A protein and the small-molecule ligand that binds it are described below.
Small molecule (SMILES): Cc1cc(N)nc(C[C@H]2CNC[C@@H]2NCCNCCc2cccc(F)c2)c1

Sequence of chain 1.B:
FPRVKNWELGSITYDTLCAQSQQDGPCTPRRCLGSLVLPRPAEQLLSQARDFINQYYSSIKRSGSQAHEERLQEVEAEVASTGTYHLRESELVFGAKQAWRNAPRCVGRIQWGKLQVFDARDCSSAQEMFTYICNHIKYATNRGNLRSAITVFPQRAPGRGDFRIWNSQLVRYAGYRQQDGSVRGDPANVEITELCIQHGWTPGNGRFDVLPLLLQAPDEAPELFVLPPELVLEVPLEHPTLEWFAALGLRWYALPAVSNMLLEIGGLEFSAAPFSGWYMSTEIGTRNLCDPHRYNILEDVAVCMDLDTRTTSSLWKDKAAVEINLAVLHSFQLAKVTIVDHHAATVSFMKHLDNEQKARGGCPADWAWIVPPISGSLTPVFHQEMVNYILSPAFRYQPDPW

Sequence of chain 1.A:
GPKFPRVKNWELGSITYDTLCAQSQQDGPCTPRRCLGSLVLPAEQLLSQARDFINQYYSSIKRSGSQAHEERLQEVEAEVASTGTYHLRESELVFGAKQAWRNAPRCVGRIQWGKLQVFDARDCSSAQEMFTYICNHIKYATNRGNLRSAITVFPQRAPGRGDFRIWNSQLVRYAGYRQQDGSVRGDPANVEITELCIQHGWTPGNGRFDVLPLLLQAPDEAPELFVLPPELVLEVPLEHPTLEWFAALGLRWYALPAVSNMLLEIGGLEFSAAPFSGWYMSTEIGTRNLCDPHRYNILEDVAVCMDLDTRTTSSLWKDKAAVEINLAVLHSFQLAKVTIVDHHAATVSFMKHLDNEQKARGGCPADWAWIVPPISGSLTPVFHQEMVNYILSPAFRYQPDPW

Binding-site contacts:
Ligand atom N61 contacts residue TRP320 of chain 1.B at 2.7 Å (h-bond).
Ligand atom C2' contacts residue HEM1 of chain 1.J at 3.3 Å.
Ligand atom C51 contacts residue HEM1 of chain 1.J at 3.4 Å.
Ligand atom C4' contacts residue VAL300 of chain 1.B at 3.9 Å (hydrophobic).
Ligand atom C14 contacts residue TRP38 of chain 1.A at 3.8 Å (hydrophobic).
Ligand atom N61 contacts residue HEM1 of chain 1.J at 3.6 Å.
Ligand atom C21 contacts residue HEM1 of chain 1.J at 3.7 Å.
Ligand atom N61 contacts residue TYR321 of chain 1.B at 3.5 Å.
Ligand atom C71 contacts residue GLU325 of chain 1.B at 3.5 Å.
Ligand atom C81 contacts residue GLY319 of chain 1.B at 3.6 Å.
Ligand atom C61 contacts residue PRO298 of chain 1.B at 3.7 Å (hydrophobic).
Ligand atom C13 contacts residue TRP38 of chain 1.A at 3.6 Å (hydrophobic).
Ligand atom C4' contacts residue GLU325 of chain 1.B at 3.9 Å.
Ligand atom C3 contacts residue TYR439 of chain 1.B at 3.5 Å (hydrophobic).
Ligand atom C51 contacts residue PRO298 of chain 1.B at 3.6 Å (hydrophobic).
Ligand atom C15 contacts residue LEU69 of chain 1.B at 3.7 Å (hydrophobic).
Ligand atom C61 contacts residue GLU325 of chain 1.B at 3.5 Å.
Ligand atom C71 contacts residue HEM1 of chain 1.J at 3.6 Å.
Ligand atom C51 contacts residue TRP320 of chain 1.B at 3.9 Å (hydrophobic).
Ligand atom C41 contacts residue HEM1 of chain 1.J at 3.8 Å.
Ligand atom C16 contacts residue LEU69 of chain 1.B at 3.7 Å (hydrophobic).
Ligand atom N2 contacts residue HEM1 of chain 1.J at 3.5 Å (h-bond).
Ligand atom C3 contacts residue HEM1 of chain 1.J at 3.6 Å.
Ligand atom C3' contacts residue HEM1 of chain 1.J at 3.3 Å.
Ligand atom N61 contacts residue PRO298 of chain 1.B at 3.6 Å.
Ligand atom C81 contacts residue PHE317 of chain 1.B at 3.7 Å (hydrophobic).
Ligand atom C4 contacts residue TYR439 of chain 1.B at 3.8 Å (hydrophobic).
Ligand atom N61 contacts residue GLU325 of chain 1.B at 2.8 Å (salt-bridge).
Ligand atom N11 contacts residue GLU325 of chain 1.B at 2.7 Å (salt-bridge).
Ligand atom F13 contacts residue TRP38 of chain 1.A at 3.6 Å.
Ligand atom C81 contacts residue PRO298 of chain 1.B at 3.8 Å (hydrophobic).
Ligand atom C2' contacts residue GLU325 of chain 1.B at 3.8 Å.
Ligand atom C81 contacts residue HEM1 of chain 1.J at 3.4 Å.
Ligand atom C61 contacts residue TRP320 of chain 1.B at 3.7 Å (hydrophobic).
Ligand atom N1' contacts residue GLU325 of chain 1.B at 2.9 Å (salt-bridge).
Ligand atom N11 contacts residue HEM1 of chain 1.J at 3.7 Å.
Ligand atom C21 contacts residue GLU325 of chain 1.B at 3.5 Å.
Ligand atom C5' contacts residue GLU325 of chain 1.B at 3.2 Å.
Ligand atom C61 contacts residue HEM1 of chain 1.J at 3.6 Å.
Ligand atom C81 contacts residue SER318 of chain 1.B at 3.9 Å.